Binding-site contacts:
Ligand atom C6 contacts residue THR30 of chain 2.A at 3.5 Å.
Ligand atom O5 contacts residue THR309 of chain 2.A at 4.0 Å.
Ligand atom O7 contacts residue ASN28 of chain 2.A at 3.1 Å (h-bond).
Ligand atom C1 contacts residue THR309 of chain 2.A at 4.3 Å.
Ligand atom C2 contacts residue ASN28 of chain 2.A at 2.4 Å.
Ligand atom C3 contacts residue ASN28 of chain 2.A at 3.8 Å.
Ligand atom C1 contacts residue ASN28 of chain 2.A at 1.4 Å.
Ligand atom C5 contacts residue ASN28 of chain 2.A at 3.7 Å.
Ligand atom N2 contacts residue ASN28 of chain 2.A at 2.9 Å (h-bond).
Ligand atom C8 contacts residue ASN28 of chain 2.A at 4.3 Å.
Ligand atom C4 contacts residue ASN28 of chain 2.A at 4.2 Å.
Ligand atom C7 contacts residue ASN28 of chain 2.A at 3.1 Å.
Ligand atom O6 contacts residue THR30 of chain 2.A at 3.8 Å.
Ligand atom O5 contacts residue ASN28 of chain 2.A at 2.4 Å (h-bond).

This small molecule binds to this protein.
Small molecule (SMILES): CC(=O)N[C@@H]1[C@@H](O)[C@H](O)[C@@H](CO)O[C@H]1O

Sequence of chain 2.A:
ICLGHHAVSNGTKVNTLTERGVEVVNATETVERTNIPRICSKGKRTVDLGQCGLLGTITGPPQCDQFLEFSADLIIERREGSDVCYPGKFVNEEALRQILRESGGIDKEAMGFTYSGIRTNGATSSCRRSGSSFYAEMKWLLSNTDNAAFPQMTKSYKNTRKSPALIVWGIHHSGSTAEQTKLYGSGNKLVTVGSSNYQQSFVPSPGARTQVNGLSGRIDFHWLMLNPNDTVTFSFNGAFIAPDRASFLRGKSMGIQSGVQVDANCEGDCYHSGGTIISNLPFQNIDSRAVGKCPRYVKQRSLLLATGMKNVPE